The small molecule below binds the protein below.
Small molecule (SMILES): CC(=O)N[C@@H]1[C@@H](O)[C@H](O)[C@@H](CO)O[C@H]1O

Binding-site contacts:
Ligand atom O5 contacts residue ASN214 of chain 1.A at 2.3 Å (h-bond).
Ligand atom O7 contacts residue LYS434 of chain 1.B at 3.5 Å (salt-bridge).
Ligand atom C5 contacts residue ASN214 of chain 1.A at 3.6 Å.
Ligand atom N2 contacts residue ASN214 of chain 1.A at 2.9 Å (h-bond).
Ligand atom O5 contacts residue THR216 of chain 1.A at 4.4 Å.
Ligand atom C1 contacts residue ASN214 of chain 1.A at 1.4 Å.
Ligand atom C8 contacts residue ARG436 of chain 1.B at 3.7 Å.
Ligand atom C7 contacts residue ASN214 of chain 1.A at 3.8 Å.
Ligand atom O6 contacts residue SER92 of chain 1.A at 4.4 Å.
Ligand atom C8 contacts residue LEU435 of chain 1.B at 4.2 Å (hydrophobic).
Ligand atom C1 contacts residue SER92 of chain 1.A at 4.2 Å.
Ligand atom C6 contacts residue SER92 of chain 1.A at 3.9 Å.
Ligand atom C1 contacts residue THR216 of chain 1.A at 4.2 Å.
Ligand atom O5 contacts residue SER92 of chain 1.A at 3.3 Å (h-bond).
Ligand atom O7 contacts residue ASN214 of chain 1.A at 4.2 Å.
Ligand atom C2 contacts residue ASN214 of chain 1.A at 2.4 Å.
Ligand atom C3 contacts residue ASN214 of chain 1.A at 3.8 Å.
Ligand atom C8 contacts residue LYS434 of chain 1.B at 3.7 Å.
Ligand atom C4 contacts residue ASN214 of chain 1.A at 4.2 Å.
Ligand atom C7 contacts residue LYS434 of chain 1.B at 3.9 Å.
Ligand atom O7 contacts residue LEU435 of chain 1.B at 4.0 Å.
Ligand atom C5 contacts residue SER92 of chain 1.A at 4.2 Å.

Sequence of chain 1.A:
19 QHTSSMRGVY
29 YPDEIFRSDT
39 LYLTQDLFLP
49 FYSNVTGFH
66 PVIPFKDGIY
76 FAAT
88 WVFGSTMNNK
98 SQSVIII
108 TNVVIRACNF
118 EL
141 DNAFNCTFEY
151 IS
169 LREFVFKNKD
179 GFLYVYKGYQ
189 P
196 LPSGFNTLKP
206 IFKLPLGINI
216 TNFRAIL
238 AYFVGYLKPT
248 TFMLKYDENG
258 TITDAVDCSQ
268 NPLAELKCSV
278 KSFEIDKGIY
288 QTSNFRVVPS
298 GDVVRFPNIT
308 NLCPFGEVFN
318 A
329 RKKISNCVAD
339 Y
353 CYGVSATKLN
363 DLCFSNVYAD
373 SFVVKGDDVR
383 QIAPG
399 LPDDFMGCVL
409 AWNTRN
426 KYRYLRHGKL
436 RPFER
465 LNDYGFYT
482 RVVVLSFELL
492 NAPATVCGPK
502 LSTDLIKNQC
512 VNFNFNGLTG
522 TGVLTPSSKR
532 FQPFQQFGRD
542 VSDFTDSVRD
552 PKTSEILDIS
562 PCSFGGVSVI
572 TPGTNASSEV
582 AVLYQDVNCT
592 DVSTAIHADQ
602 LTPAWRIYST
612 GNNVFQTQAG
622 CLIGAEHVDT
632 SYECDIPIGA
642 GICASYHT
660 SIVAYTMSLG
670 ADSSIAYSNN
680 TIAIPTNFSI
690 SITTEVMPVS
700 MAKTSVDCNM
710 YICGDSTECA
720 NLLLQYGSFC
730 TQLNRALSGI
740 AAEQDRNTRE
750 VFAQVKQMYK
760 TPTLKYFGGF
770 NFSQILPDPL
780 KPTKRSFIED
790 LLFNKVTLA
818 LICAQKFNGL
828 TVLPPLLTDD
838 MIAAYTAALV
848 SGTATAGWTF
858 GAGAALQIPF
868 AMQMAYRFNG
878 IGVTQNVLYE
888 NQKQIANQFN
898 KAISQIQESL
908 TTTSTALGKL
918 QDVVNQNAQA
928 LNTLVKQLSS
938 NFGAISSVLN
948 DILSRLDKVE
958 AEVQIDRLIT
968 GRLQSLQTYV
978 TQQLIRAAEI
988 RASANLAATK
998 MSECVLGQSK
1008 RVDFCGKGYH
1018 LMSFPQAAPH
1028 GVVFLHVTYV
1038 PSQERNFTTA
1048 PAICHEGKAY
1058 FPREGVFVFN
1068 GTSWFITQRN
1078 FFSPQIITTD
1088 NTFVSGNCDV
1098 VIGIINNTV

Sequence of chain 1.B:
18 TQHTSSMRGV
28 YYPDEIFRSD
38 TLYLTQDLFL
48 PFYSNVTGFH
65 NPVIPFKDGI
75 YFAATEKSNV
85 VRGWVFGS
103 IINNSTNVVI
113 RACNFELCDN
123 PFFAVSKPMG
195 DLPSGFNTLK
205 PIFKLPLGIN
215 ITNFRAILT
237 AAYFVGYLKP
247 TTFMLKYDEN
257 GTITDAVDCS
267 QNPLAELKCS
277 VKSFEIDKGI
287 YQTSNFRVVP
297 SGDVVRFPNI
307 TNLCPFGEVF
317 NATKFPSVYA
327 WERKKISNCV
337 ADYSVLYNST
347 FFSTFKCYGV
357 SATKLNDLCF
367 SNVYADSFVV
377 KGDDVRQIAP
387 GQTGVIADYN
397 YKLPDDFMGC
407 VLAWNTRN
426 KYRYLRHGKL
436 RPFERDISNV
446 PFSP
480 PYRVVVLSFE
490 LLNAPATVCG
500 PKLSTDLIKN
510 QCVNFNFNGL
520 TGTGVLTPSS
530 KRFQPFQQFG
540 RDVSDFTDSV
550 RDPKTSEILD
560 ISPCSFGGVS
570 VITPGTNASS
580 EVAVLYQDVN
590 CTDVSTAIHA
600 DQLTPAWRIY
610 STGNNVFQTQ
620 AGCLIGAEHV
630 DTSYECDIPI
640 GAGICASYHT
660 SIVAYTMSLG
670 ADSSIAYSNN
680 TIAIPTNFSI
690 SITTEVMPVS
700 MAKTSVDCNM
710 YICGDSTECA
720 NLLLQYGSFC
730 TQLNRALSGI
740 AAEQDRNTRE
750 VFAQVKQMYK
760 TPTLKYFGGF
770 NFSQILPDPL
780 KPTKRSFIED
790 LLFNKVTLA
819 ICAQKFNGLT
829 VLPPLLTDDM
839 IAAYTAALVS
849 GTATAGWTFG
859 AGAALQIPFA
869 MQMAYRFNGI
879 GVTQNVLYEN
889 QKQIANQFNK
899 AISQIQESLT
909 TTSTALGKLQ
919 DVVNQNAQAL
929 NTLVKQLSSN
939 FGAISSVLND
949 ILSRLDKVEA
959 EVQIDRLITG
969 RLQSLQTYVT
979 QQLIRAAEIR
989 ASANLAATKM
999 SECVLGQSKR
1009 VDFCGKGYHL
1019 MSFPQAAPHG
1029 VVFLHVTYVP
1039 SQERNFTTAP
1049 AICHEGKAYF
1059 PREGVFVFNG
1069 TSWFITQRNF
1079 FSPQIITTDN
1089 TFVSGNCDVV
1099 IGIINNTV